Sequence of chain 1.E:
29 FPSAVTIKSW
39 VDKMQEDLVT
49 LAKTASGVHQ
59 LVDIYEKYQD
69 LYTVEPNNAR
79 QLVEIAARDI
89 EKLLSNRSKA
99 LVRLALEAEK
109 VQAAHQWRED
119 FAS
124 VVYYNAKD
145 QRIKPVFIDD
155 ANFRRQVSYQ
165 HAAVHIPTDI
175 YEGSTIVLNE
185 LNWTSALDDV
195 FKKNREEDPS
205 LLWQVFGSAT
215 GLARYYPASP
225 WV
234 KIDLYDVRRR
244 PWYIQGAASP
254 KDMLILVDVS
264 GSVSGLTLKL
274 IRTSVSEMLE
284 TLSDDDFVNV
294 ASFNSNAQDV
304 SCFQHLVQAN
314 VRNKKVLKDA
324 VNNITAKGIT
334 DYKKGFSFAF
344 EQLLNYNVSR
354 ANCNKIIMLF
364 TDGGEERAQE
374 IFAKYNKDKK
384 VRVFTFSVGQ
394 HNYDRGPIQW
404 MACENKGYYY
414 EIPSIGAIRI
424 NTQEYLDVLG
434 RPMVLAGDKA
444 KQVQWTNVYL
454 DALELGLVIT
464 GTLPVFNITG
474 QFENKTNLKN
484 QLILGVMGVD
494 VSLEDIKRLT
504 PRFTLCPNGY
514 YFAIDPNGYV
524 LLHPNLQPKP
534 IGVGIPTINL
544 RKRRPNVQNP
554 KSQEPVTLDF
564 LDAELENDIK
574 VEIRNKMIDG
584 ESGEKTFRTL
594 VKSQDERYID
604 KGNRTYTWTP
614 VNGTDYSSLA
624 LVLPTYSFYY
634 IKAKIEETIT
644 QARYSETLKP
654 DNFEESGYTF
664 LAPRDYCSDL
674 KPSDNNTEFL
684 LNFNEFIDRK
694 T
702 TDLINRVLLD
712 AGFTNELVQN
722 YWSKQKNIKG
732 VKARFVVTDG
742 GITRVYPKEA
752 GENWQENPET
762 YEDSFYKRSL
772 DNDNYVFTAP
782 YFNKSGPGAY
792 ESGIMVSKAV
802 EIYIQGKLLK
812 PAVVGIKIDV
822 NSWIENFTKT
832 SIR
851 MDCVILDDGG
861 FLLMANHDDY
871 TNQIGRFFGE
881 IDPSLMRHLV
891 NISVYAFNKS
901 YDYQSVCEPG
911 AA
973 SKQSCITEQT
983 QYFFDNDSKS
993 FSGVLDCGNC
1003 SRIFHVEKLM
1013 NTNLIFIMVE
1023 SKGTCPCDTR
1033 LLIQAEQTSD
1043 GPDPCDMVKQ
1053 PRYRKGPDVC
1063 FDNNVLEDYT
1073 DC

Binding-site contacts:
Ligand atom N2 contacts residue ASN94 of chain 1.E at 3.0 Å (h-bond).
Ligand atom C4 contacts residue ASP202 of chain 1.E at 4.1 Å.
Ligand atom C3 contacts residue ASN94 of chain 1.E at 3.8 Å.
Ligand atom C2 contacts residue ASP202 of chain 1.E at 4.0 Å.
Ligand atom O5 contacts residue ASP202 of chain 1.E at 3.5 Å (salt-bridge).
Ligand atom O6 contacts residue ASP202 of chain 1.E at 3.5 Å.
Ligand atom C1 contacts residue ASP202 of chain 1.E at 4.0 Å.
Ligand atom C2 contacts residue ASN94 of chain 1.E at 2.5 Å.
Ligand atom C6 contacts residue ASP202 of chain 1.E at 4.2 Å.
Ligand atom O6 contacts residue GLU201 of chain 1.E at 2.6 Å (salt-bridge).
Ligand atom O7 contacts residue ASN94 of chain 1.E at 4.4 Å.
Ligand atom C1 contacts residue ASN94 of chain 1.E at 1.5 Å.
Ligand atom O5 contacts residue ASN94 of chain 1.E at 2.3 Å (h-bond).
Ligand atom C7 contacts residue ASN94 of chain 1.E at 4.0 Å.
Ligand atom C6 contacts residue GLU201 of chain 1.E at 3.6 Å.
Ligand atom C5 contacts residue ASN94 of chain 1.E at 3.6 Å.
Ligand atom C5 contacts residue ASP202 of chain 1.E at 4.2 Å.
Ligand atom C4 contacts residue ASN94 of chain 1.E at 4.1 Å.

The protein below binds the small molecule below.
Small molecule (SMILES): CC(=O)N[C@@H]1[C@@H](O)[C@H](O)[C@@H](CO)O[C@H]1O